Binding-site contacts:
Ligand atom O5 contacts residue ASN1131 of chain 1.A at 2.4 Å (h-bond).
Ligand atom O7 contacts residue ASN1131 of chain 1.A at 3.2 Å (h-bond).
Ligand atom C3 contacts residue ASN1131 of chain 1.A at 3.8 Å.
Ligand atom N2 contacts residue ASN1131 of chain 1.A at 2.9 Å (h-bond).
Ligand atom C4 contacts residue ASN1131 of chain 1.A at 4.2 Å.
Ligand atom C1 contacts residue ASN1131 of chain 1.A at 1.4 Å.
Ligand atom C5 contacts residue ASN1131 of chain 1.A at 3.7 Å.
Ligand atom C7 contacts residue ASN1131 of chain 1.A at 3.2 Å.
Ligand atom C8 contacts residue ASN1131 of chain 1.A at 3.6 Å.
Ligand atom C2 contacts residue ASN1131 of chain 1.A at 2.5 Å.

Sequence of chain 1.A:
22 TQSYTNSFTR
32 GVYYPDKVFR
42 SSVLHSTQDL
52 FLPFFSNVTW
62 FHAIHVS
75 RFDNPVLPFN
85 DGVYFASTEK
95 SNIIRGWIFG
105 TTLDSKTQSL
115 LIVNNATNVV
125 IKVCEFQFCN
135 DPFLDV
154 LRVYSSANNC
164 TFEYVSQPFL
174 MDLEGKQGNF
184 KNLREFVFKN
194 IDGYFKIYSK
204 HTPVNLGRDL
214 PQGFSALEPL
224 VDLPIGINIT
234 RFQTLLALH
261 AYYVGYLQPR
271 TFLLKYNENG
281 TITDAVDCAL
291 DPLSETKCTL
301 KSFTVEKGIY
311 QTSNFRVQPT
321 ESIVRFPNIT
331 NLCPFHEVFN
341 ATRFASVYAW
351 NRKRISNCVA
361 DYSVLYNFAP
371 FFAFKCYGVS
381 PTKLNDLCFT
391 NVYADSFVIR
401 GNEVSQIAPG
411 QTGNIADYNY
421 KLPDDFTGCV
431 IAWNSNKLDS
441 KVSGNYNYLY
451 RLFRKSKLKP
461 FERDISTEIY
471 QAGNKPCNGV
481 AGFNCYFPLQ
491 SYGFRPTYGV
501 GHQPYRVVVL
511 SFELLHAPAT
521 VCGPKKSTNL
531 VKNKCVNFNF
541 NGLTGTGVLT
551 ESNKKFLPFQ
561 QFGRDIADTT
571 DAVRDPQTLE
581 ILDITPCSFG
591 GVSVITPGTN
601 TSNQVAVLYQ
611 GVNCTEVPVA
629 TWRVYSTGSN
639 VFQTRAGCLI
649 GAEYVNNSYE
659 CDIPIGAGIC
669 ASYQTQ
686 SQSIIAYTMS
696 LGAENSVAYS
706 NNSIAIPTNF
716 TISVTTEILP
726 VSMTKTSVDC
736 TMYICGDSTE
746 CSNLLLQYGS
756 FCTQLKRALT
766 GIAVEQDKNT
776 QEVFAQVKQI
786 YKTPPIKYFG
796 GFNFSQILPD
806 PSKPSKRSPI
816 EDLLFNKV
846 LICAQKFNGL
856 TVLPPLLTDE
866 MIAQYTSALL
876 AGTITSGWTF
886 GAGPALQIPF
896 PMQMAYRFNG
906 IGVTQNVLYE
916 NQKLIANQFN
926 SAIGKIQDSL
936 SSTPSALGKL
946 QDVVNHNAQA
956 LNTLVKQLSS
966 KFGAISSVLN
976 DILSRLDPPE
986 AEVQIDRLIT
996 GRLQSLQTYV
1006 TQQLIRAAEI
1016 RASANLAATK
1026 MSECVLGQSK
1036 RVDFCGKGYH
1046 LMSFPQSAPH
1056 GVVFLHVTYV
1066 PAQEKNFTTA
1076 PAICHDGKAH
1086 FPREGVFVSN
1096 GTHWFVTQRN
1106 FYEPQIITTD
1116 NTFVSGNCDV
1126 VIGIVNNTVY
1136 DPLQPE

A small-molecule ligand and the protein it binds are described below.
Small molecule (SMILES): CC(=O)N[C@H]1[C@H](O[C@H]2[C@H](O)[C@@H](NC(C)=O)CO[C@@H]2CO)O[C@H](CO)[C@@H](O)[C@@H]1O